Binding-site contacts:
Ligand atom CAX contacts residue GLY157 of chain 1.C at 3.8 Å.
Ligand atom CAI contacts residue LEU111 of chain 1.C at 3.9 Å (hydrophobic).
Ligand atom CAO contacts residue LEU107 of chain 1.D at 4.0 Å (hydrophobic).
Ligand atom CAW contacts residue GLY157 of chain 1.C at 3.4 Å.
Ligand atom NAY contacts residue GLY157 of chain 1.D at 3.8 Å.
Ligand atom NAG contacts residue LEU111 of chain 1.C at 3.9 Å.
Ligand atom CAP contacts residue LYS112 of chain 1.C at 3.7 Å.
Ligand atom BR1 contacts residue LYS112 of chain 1.D at 3.8 Å.
Ligand atom CAW contacts residue ALA153 of chain 1.C at 3.0 Å (hydrophobic).
Ligand atom CAZ contacts residue GLY157 of chain 1.D at 3.6 Å.
Ligand atom CAO contacts residue PHE161 of chain 1.C at 3.8 Å (hydrophobic).
Ligand atom CAL contacts residue LEU107 of chain 1.D at 3.9 Å (hydrophobic).
Ligand atom CAZ contacts residue GLY157 of chain 1.C at 3.6 Å.
Ligand atom CAD contacts residue LEU111 of chain 1.D at 3.9 Å (hydrophobic).
Ligand atom CAU contacts residue PHE161 of chain 1.D at 3.6 Å (hydrophobic).
Ligand atom CAT contacts residue GLY157 of chain 1.D at 3.4 Å.
Ligand atom BR1 contacts residue TRP103 of chain 1.C at 3.5 Å.
Ligand atom CAC contacts residue LEU107 of chain 1.C at 3.9 Å (hydrophobic).
Ligand atom CAP contacts residue LEU111 of chain 1.C at 3.6 Å (hydrophobic).
Ligand atom CAZ contacts residue ALA160 of chain 1.C at 3.9 Å (hydrophobic).
Ligand atom CAX contacts residue LEU111 of chain 1.C at 3.8 Å (hydrophobic).
Ligand atom OAJ contacts residue LYS112 of chain 1.D at 3.6 Å.
Ligand atom CAC contacts residue LEU111 of chain 1.D at 3.6 Å (hydrophobic).
Ligand atom OAJ contacts residue LEU107 of chain 1.C at 3.8 Å.
Ligand atom CBA contacts residue ALA153 of chain 1.D at 3.9 Å (hydrophobic).
Ligand atom CAU contacts residue ALA160 of chain 1.D at 3.8 Å (hydrophobic).
Ligand atom CAH contacts residue LEU111 of chain 1.C at 3.6 Å (hydrophobic).
Ligand atom BR1 contacts residue LEU111 of chain 1.D at 3.4 Å.
Ligand atom CAA contacts residue LEU107 of chain 1.C at 3.7 Å (hydrophobic).
Ligand atom CAV contacts residue PHE161 of chain 1.D at 3.8 Å (hydrophobic).
Ligand atom CAV contacts residue ALA153 of chain 1.C at 3.5 Å (hydrophobic).
Ligand atom CAZ contacts residue PHE161 of chain 1.C at 3.8 Å (hydrophobic).
Ligand atom CAU contacts residue GLY157 of chain 1.C at 3.8 Å.
Ligand atom OAM contacts residue LEU111 of chain 1.C at 3.9 Å.
Ligand atom CAU contacts residue GLY157 of chain 1.D at 3.1 Å.
Ligand atom CAV contacts residue GLY157 of chain 1.C at 3.4 Å.
Ligand atom CBA contacts residue LEU107 of chain 1.D at 3.8 Å (hydrophobic).
Ligand atom OAN contacts residue LEU107 of chain 1.D at 3.1 Å.
Ligand atom CAB contacts residue LEU107 of chain 1.C at 3.5 Å (hydrophobic).
Ligand atom CAR contacts residue LEU111 of chain 1.C at 3.7 Å (hydrophobic).

Sequence of chain 1.D:
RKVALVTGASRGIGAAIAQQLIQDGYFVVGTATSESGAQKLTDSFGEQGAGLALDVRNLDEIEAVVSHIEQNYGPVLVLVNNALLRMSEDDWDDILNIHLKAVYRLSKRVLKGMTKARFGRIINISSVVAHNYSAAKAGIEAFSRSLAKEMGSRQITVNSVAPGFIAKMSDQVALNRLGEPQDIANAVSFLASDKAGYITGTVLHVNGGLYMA

Sequence of chain 1.C:
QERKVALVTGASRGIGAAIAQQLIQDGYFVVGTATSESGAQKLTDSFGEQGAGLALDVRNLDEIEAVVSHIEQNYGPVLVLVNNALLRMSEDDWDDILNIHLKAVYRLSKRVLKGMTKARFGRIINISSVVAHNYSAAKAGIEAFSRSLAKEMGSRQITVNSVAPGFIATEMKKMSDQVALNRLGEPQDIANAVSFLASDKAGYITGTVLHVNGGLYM

This small molecule binds to this protein.
Small molecule (SMILES): CCOC(=O)c1c(CN(C)C)n(-c2ccccc2)c2cc(Br)c(O)cc12